Binding-site contacts:
Ligand atom C2 contacts residue TYR301 of chain 1.C at 3.5 Å (hydrophobic).
Ligand atom C2A contacts residue ASN93 of chain 1.C at 3.5 Å.
Ligand atom O2P contacts residue SER209 of chain 1.C at 3.3 Å (h-bond).
Ligand atom C6 contacts residue TYR301 of chain 1.C at 3.6 Å (hydrophobic).
Ligand atom C10 contacts residue TYR301 of chain 1.C at 2.6 Å (hydrophobic).
Ligand atom O3 contacts residue ASN93 of chain 1.C at 2.8 Å (h-bond).
Ligand atom C7 contacts residue SER92 of chain 1.C at 3.2 Å.
Ligand atom O3P contacts residue LYS68 of chain 1.C at 3.2 Å (salt-bridge).
Ligand atom C4A contacts residue LYS65 of chain 1.C at 3.6 Å.
Ligand atom C3 contacts residue ASN64 of chain 1.C at 3.6 Å.
Ligand atom C4 contacts residue TYR301 of chain 1.C at 3.4 Å (hydrophobic).
Ligand atom O2P contacts residue GLY208 of chain 1.C at 2.8 Å (h-bond).
Ligand atom O8 contacts residue HIS94 of chain 1.C at 2.9 Å (h-bond).
Ligand atom C7 contacts residue TYR301 of chain 1.C at 3.6 Å (hydrophobic).
Ligand atom O3P contacts residue THR212 of chain 1.C at 2.5 Å (h-bond).
Ligand atom O7 contacts residue SER92 of chain 1.C at 2.8 Å (h-bond).
Ligand atom O3 contacts residue TYR301 of chain 1.C at 3.4 Å.
Ligand atom O3P contacts residue GLY211 of chain 1.C at 3.4 Å (h-bond).
Ligand atom O1P contacts residue SER209 of chain 1.C at 2.6 Å (h-bond).
Ligand atom O4P contacts residue THR212 of chain 1.C at 3.4 Å (h-bond).
Ligand atom P contacts residue LYS65 of chain 1.C at 3.4 Å.
Ligand atom O8 contacts residue ASN93 of chain 1.C at 2.8 Å (h-bond).
Ligand atom N1 contacts residue TYR301 of chain 1.C at 3.3 Å.
Ligand atom C6 contacts residue THR329 of chain 1.C at 3.0 Å.
Ligand atom O8 contacts residue SER92 of chain 1.C at 3.0 Å (h-bond).
Ligand atom O1P contacts residue LYS65 of chain 1.C at 2.9 Å (salt-bridge).
Ligand atom C5 contacts residue TYR301 of chain 1.C at 3.4 Å (hydrophobic).
Ligand atom N contacts residue TYR301 of chain 1.C at 3.3 Å (h-bond).
Ligand atom C2A contacts residue THR329 of chain 1.C at 3.4 Å.
Ligand atom C2A contacts residue GLY330 of chain 1.C at 3.3 Å.
Ligand atom O4P contacts residue ASN64 of chain 1.C at 3.2 Å (h-bond).
Ligand atom P contacts residue THR212 of chain 1.C at 3.6 Å.
Ligand atom C3 contacts residue TYR301 of chain 1.C at 3.4 Å (hydrophobic).
Ligand atom C2A contacts residue GLY331 of chain 1.C at 3.4 Å.
Ligand atom O2P contacts residue ALA210 of chain 1.C at 2.9 Å (h-bond).
Ligand atom N1 contacts residue THR329 of chain 1.C at 2.5 Å (h-bond).
Ligand atom C8 contacts residue TYR301 of chain 1.C at 3.0 Å (hydrophobic).
Ligand atom O3P contacts residue LYS65 of chain 1.C at 3.0 Å (salt-bridge).
Ligand atom C4A contacts residue TYR301 of chain 1.C at 3.6 Å (hydrophobic).
Ligand atom C5 contacts residue ASN64 of chain 1.C at 3.5 Å.

Sequence of chain 1.C:
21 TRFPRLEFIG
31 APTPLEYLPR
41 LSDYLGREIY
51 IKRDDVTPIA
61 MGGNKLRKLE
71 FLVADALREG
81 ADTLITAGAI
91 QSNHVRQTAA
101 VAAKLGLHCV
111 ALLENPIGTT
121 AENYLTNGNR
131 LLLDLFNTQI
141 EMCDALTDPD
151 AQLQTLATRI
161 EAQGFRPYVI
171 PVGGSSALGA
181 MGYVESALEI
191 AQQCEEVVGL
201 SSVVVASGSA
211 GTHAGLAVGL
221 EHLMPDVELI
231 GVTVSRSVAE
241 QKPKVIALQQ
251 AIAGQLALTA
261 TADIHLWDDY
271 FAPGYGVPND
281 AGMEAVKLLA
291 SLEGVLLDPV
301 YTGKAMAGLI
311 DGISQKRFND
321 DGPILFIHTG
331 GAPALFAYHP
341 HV

The protein below binds the small molecule below.
Small molecule (SMILES): Cc1ncc(COP(=O)(O)O)c(CNC2(C(=O)O)CC2)c1O